Sequence of chain 15.A:
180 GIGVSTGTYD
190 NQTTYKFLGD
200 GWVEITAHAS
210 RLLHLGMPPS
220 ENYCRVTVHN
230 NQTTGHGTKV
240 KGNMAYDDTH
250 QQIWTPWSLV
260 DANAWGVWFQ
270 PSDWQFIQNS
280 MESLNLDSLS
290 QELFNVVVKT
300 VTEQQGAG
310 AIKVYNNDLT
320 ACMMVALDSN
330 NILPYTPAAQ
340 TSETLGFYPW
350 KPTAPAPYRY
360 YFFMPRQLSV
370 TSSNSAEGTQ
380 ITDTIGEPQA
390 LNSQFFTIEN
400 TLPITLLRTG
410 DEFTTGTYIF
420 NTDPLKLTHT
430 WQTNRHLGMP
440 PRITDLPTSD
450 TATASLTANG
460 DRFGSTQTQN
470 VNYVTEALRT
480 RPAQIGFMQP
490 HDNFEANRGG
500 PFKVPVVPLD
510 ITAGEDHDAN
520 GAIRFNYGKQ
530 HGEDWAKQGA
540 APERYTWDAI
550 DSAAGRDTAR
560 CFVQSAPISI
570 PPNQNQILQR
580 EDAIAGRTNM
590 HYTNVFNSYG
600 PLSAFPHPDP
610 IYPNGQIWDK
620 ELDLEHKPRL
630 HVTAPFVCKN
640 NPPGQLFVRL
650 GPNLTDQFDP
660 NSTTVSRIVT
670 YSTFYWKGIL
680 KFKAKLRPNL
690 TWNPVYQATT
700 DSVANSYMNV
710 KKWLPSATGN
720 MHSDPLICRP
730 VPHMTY

A small-molecule ligand and the protein it binds are described below.
Small molecule (SMILES): Nc1ccn([C@H]2C[C@H](O)[C@@H](COP(=O)(O)O)O2)c(=O)n1

Binding-site contacts:
Ligand atom C2' contacts residue LYS682 of chain 15.A at 3.6 Å.
Ligand atom O5' contacts residue TRP201 of chain 15.A at 3.6 Å.
Ligand atom O2 contacts residue TRP201 of chain 15.A at 4.3 Å.
Ligand atom C4' contacts residue TRP201 of chain 15.A at 4.3 Å (hydrophobic).
Ligand atom C3' contacts residue TRP201 of chain 15.A at 4.1 Å (hydrophobic).
Ligand atom N4 contacts residue GLY198 of chain 15.A at 3.8 Å.
Ligand atom O2 contacts residue LEU197 of chain 15.A at 4.0 Å.
Ligand atom N1 contacts residue TRP201 of chain 15.A at 4.0 Å.
Ligand atom C5 contacts residue TRP201 of chain 15.A at 3.4 Å (hydrophobic).
Ligand atom C5' contacts residue TRP201 of chain 15.A at 3.5 Å (hydrophobic).
Ligand atom C1' contacts residue LYS682 of chain 15.A at 4.5 Å.
Ligand atom N4 contacts residue ASP199 of chain 15.A at 4.0 Å.
Ligand atom C6 contacts residue TRP201 of chain 15.A at 3.5 Å (hydrophobic).
Ligand atom C2' contacts residue TRP201 of chain 15.A at 3.7 Å (hydrophobic).
Ligand atom O4' contacts residue TRP201 of chain 15.A at 4.5 Å.
Ligand atom C4 contacts residue TRP201 of chain 15.A at 3.3 Å (hydrophobic).
Ligand atom C3' contacts residue LYS682 of chain 15.A at 3.8 Å.
Ligand atom O2 contacts residue LYS682 of chain 15.A at 4.2 Å.
Ligand atom C1' contacts residue TRP201 of chain 15.A at 4.5 Å (hydrophobic).
Ligand atom C2 contacts residue TRP201 of chain 15.A at 3.9 Å (hydrophobic).
Ligand atom O3' contacts residue LYS682 of chain 15.A at 3.1 Å (salt-bridge).
Ligand atom N3 contacts residue TRP201 of chain 15.A at 3.6 Å.
Ligand atom N4 contacts residue TRP201 of chain 15.A at 3.8 Å.
Ligand atom OP1 contacts residue PRO423 of chain 15.A at 3.6 Å.